Binding-site contacts:
Ligand atom O6 contacts residue GLY121 of chain 1.G at 3.7 Å.
Ligand atom O2 contacts residue GLY1 of chain 1.G at 4.4 Å.
Ligand atom O6 contacts residue TYR122 of chain 1.G at 3.1 Å (h-bond).
Ligand atom C5 contacts residue TYR78 of chain 1.G at 3.9 Å (hydrophobic).
Ligand atom C5 contacts residue TYR122 of chain 1.G at 4.0 Å (hydrophobic).
Ligand atom O1 contacts residue TYR78 of chain 1.G at 3.4 Å (h-bond).
Ligand atom O6 contacts residue TRP123 of chain 1.G at 3.1 Å (h-bond).
Ligand atom O4 contacts residue ASP125 of chain 1.G at 2.9 Å (salt-bridge).
Ligand atom C2 contacts residue GLY1 of chain 1.G at 4.1 Å.
Ligand atom C6 contacts residue TRP123 of chain 1.G at 3.5 Å (hydrophobic).
Ligand atom C1 contacts residue TYR122 of chain 1.G at 3.5 Å (hydrophobic).
Ligand atom C6 contacts residue TYR78 of chain 1.G at 3.9 Å (hydrophobic).
Ligand atom O1 contacts residue TYR122 of chain 1.G at 4.2 Å.
Ligand atom C4 contacts residue GLY1 of chain 1.G at 4.0 Å.
Ligand atom O4 contacts residue TYR122 of chain 1.G at 4.4 Å.
Ligand atom C7 contacts residue TYR78 of chain 1.G at 3.3 Å (hydrophobic).
Ligand atom O6 contacts residue VAL80 of chain 1.G at 4.0 Å.
Ligand atom C5 contacts residue ASP125 of chain 1.G at 3.9 Å.
Ligand atom O5 contacts residue GLY121 of chain 1.G at 3.8 Å.
Ligand atom C4 contacts residue TYR78 of chain 1.G at 4.0 Å (hydrophobic).
Ligand atom O4 contacts residue GLY1 of chain 1.G at 3.0 Å (h-bond).
Ligand atom C3 contacts residue GLY1 of chain 1.G at 3.8 Å.
Ligand atom C7 contacts residue TYR122 of chain 1.G at 4.0 Å (hydrophobic).
Ligand atom C6 contacts residue TYR122 of chain 1.G at 3.9 Å (hydrophobic).
Ligand atom O6 contacts residue ASP125 of chain 1.G at 3.0 Å (salt-bridge).
Ligand atom O2 contacts residue PHE47 of chain 1.G at 4.5 Å.
Ligand atom C6 contacts residue VAL80 of chain 1.G at 3.9 Å (hydrophobic).
Ligand atom C3 contacts residue TYR78 of chain 1.G at 4.1 Å (hydrophobic).
Ligand atom O3 contacts residue GLY1 of chain 1.G at 2.7 Å (h-bond).
Ligand atom C6 contacts residue ASP125 of chain 1.G at 3.3 Å.
Ligand atom C4 contacts residue ASP125 of chain 1.G at 3.4 Å.
Ligand atom C2 contacts residue PHE47 of chain 1.G at 4.4 Å (hydrophobic).
Ligand atom O4 contacts residue GLY121 of chain 1.G at 3.6 Å.
Ligand atom C2 contacts residue GLY121 of chain 1.G at 4.4 Å.
Ligand atom O5 contacts residue TYR122 of chain 1.G at 2.9 Å (h-bond).

The protein below binds the small molecule below.
Small molecule (SMILES): CO[C@H]1O[C@H](CO)[C@H](O)[C@H](O)[C@H]1O

Sequence of chain 1.G:
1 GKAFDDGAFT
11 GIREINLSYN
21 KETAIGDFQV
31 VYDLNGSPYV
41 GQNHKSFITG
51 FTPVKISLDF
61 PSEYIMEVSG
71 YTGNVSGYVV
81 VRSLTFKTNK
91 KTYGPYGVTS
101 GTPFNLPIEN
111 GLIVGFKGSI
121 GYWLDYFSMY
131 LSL